Sequence of chain 2.A:
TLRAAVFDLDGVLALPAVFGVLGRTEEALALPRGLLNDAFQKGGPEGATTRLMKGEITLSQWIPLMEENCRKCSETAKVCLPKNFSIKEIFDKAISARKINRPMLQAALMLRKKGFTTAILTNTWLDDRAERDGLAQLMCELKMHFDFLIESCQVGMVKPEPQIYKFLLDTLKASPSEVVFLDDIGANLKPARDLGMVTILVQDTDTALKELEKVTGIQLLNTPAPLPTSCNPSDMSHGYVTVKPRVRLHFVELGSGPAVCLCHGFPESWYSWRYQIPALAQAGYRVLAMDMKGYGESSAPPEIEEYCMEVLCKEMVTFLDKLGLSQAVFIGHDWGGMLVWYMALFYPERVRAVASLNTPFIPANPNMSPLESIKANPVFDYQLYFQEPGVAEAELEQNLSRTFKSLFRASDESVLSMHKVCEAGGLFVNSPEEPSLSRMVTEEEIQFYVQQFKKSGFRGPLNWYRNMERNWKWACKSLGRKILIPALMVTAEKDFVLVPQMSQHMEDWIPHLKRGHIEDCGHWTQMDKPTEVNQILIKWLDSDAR

The small molecule below binds the protein below.
Small molecule (SMILES): c1ccc(CCc2n[nH]c3ccccc23)cc1

Binding-site contacts:
Ligand atom C4 contacts residue GLN385 of chain 2.A at 4.2 Å.
Ligand atom N17 contacts residue GLN385 of chain 2.A at 3.9 Å.
Ligand atom C7 contacts residue TRP337 of chain 2.A at 4.1 Å (hydrophobic).
Ligand atom C14 contacts residue SER375 of chain 2.A at 3.9 Å.
Ligand atom C5 contacts residue MET340 of chain 2.A at 4.1 Å (hydrophobic).
Ligand atom C12 contacts residue PRO372 of chain 2.A at 3.7 Å (hydrophobic).
Ligand atom C10 contacts residue DMS1 of chain 2.E at 4.2 Å.
Ligand atom C6 contacts residue ASP336 of chain 2.A at 3.6 Å.
Ligand atom C7 contacts residue MET340 of chain 2.A at 4.0 Å (hydrophobic).
Ligand atom N17 contacts residue PHE382 of chain 2.A at 3.4 Å.
Ligand atom C12 contacts residue DMS1 of chain 2.E at 3.5 Å.
Ligand atom C11 contacts residue MET470 of chain 2.A at 3.7 Å (hydrophobic).
Ligand atom C13 contacts residue SER375 of chain 2.A at 4.1 Å.
Ligand atom C2 contacts residue ASP336 of chain 2.A at 4.1 Å.
Ligand atom N16 contacts residue ILE376 of chain 2.A at 4.1 Å.
Ligand atom C11 contacts residue ILE376 of chain 2.A at 3.4 Å (hydrophobic).
Ligand atom C10 contacts residue ILE376 of chain 2.A at 3.5 Å (hydrophobic).
Ligand atom C8 contacts residue MET470 of chain 2.A at 4.0 Å (hydrophobic).
Ligand atom C3 contacts residue GLN385 of chain 2.A at 3.2 Å.
Ligand atom C13 contacts residue PRO372 of chain 2.A at 3.9 Å (hydrophobic).
Ligand atom C12 contacts residue ILE376 of chain 2.A at 3.6 Å (hydrophobic).
Ligand atom C2 contacts residue GLN385 of chain 2.A at 4.0 Å.
Ligand atom C9 contacts residue GLN385 of chain 2.A at 3.8 Å.
Ligand atom C6 contacts residue TRP337 of chain 2.A at 3.6 Å (hydrophobic).
Ligand atom C15 contacts residue ILE376 of chain 2.A at 3.7 Å (hydrophobic).
Ligand atom C2 contacts residue TYR467 of chain 2.A at 4.0 Å (hydrophobic).
Ligand atom C1 contacts residue ASP336 of chain 2.A at 3.3 Å.
Ligand atom C2 contacts residue TYR384 of chain 2.A at 3.4 Å (hydrophobic).
Ligand atom N16 contacts residue PHE382 of chain 2.A at 3.4 Å.
Ligand atom C1 contacts residue TRP337 of chain 2.A at 4.1 Å (hydrophobic).
Ligand atom C9 contacts residue ILE376 of chain 2.A at 4.2 Å (hydrophobic).
Ligand atom C14 contacts residue ILE376 of chain 2.A at 3.9 Å (hydrophobic).
Ligand atom C13 contacts residue ILE376 of chain 2.A at 3.8 Å (hydrophobic).
Ligand atom C4 contacts residue TRP337 of chain 2.A at 4.1 Å (hydrophobic).
Ligand atom C14 contacts residue DMS1 of chain 2.E at 4.1 Å.
Ligand atom C13 contacts residue DMS1 of chain 2.E at 3.6 Å.
Ligand atom C3 contacts residue TYR384 of chain 2.A at 3.9 Å (hydrophobic).
Ligand atom C8 contacts residue GLN385 of chain 2.A at 3.5 Å.
Ligand atom C5 contacts residue TRP337 of chain 2.A at 3.7 Å (hydrophobic).
Ligand atom C11 contacts residue DMS1 of chain 2.E at 3.7 Å.